Binding-site contacts:
Ligand atom C1 contacts residue ASN12 of chain 3.A at 2.1 Å.
Ligand atom N2 contacts residue ASN12 of chain 3.A at 4.0 Å.
Ligand atom C7 contacts residue ASN12 of chain 3.A at 4.3 Å.
Ligand atom C5 contacts residue ASN12 of chain 3.A at 3.9 Å.
Ligand atom C2 contacts residue ASN12 of chain 3.A at 3.5 Å.
Ligand atom O5 contacts residue ASN12 of chain 3.A at 2.5 Å (h-bond).
Ligand atom O7 contacts residue ASN12 of chain 3.A at 4.2 Å.

The protein below binds the small molecule below.
Small molecule (SMILES): CC(=O)N[C@H]1[C@H](O[C@H]2[C@H](O)[C@@H](NC(C)=O)CO[C@@H]2CO)O[C@H](CO)[C@@H](O)[C@@H]1O

Sequence of chain 3.A:
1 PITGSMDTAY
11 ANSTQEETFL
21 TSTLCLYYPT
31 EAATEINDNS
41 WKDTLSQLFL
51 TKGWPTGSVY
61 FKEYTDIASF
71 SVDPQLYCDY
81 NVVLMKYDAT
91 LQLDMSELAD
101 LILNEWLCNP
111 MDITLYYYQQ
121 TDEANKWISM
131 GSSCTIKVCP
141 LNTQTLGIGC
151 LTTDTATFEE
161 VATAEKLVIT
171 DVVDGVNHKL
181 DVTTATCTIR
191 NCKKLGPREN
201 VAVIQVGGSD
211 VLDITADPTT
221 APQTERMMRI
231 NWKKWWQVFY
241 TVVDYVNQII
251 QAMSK